Binding-site contacts:
Ligand atom O2 contacts residue LEU42 of chain 1.C at 3.9 Å.
Ligand atom C4 contacts residue LEU40 of chain 1.C at 3.9 Å (hydrophobic).
Ligand atom O2 contacts residue ASN88 of chain 1.C at 3.1 Å (h-bond).
Ligand atom N1 contacts residue TYR87 of chain 1.C at 4.0 Å.
Ligand atom N9 contacts residue LEU40 of chain 1.C at 3.4 Å.
Ligand atom C12 contacts residue LEU40 of chain 1.C at 3.9 Å (hydrophobic).
Ligand atom C8 contacts residue LEU40 of chain 1.C at 4.1 Å (hydrophobic).
Ligand atom O6 contacts residue ILE94 of chain 1.C at 4.0 Å.
Ligand atom C2 contacts residue LEU42 of chain 1.C at 4.0 Å (hydrophobic).
Ligand atom C5 contacts residue VAL35 of chain 1.C at 4.1 Å (hydrophobic).
Ligand atom C13 contacts residue ILE94 of chain 1.C at 3.8 Å (hydrophobic).
Ligand atom N7 contacts residue VAL35 of chain 1.C at 3.6 Å.
Ligand atom C13 contacts residue PHE31 of chain 1.C at 4.0 Å (hydrophobic).
Ligand atom O6 contacts residue TYR45 of chain 1.C at 4.0 Å.
Ligand atom N3 contacts residue ILE94 of chain 1.C at 4.3 Å.
Ligand atom O6 contacts residue TYR87 of chain 1.C at 4.3 Å.
Ligand atom C8 contacts residue VAL35 of chain 1.C at 4.2 Å (hydrophobic).
Ligand atom O6 contacts residue ASN88 of chain 1.C at 3.0 Å (h-bond).
Ligand atom N3 contacts residue ASN88 of chain 1.C at 4.5 Å.
Ligand atom N9 contacts residue ILE94 of chain 1.C at 4.1 Å.
Ligand atom C12 contacts residue LEU42 of chain 1.C at 4.4 Å (hydrophobic).
Ligand atom C6 contacts residue ILE94 of chain 1.C at 3.6 Å (hydrophobic).
Ligand atom C2 contacts residue ILE94 of chain 1.C at 4.5 Å (hydrophobic).
Ligand atom C8 contacts residue PRO30 of chain 1.C at 3.2 Å (hydrophobic).
Ligand atom N7 contacts residue ILE94 of chain 1.C at 3.5 Å.
Ligand atom N1 contacts residue LEU42 of chain 1.C at 4.4 Å.
Ligand atom N9 contacts residue PRO30 of chain 1.C at 4.3 Å.
Ligand atom C8 contacts residue ILE94 of chain 1.C at 3.9 Å (hydrophobic).
Ligand atom N3 contacts residue LEU40 of chain 1.C at 4.2 Å.
Ligand atom C4 contacts residue ILE94 of chain 1.C at 3.7 Å (hydrophobic).
Ligand atom C5 contacts residue ILE94 of chain 1.C at 3.3 Å (hydrophobic).
Ligand atom C2 contacts residue ASN88 of chain 1.C at 3.2 Å.
Ligand atom C13 contacts residue VAL35 of chain 1.C at 3.4 Å (hydrophobic).
Ligand atom C6 contacts residue ASN88 of chain 1.C at 3.5 Å.
Ligand atom O6 contacts residue CYS84 of chain 1.C at 4.3 Å.
Ligand atom N1 contacts residue ASN88 of chain 1.C at 2.7 Å (h-bond).
Ligand atom N1 contacts residue ILE94 of chain 1.C at 4.1 Å.
Ligand atom N3 contacts residue LEU42 of chain 1.C at 4.1 Å.
Ligand atom N7 contacts residue PRO30 of chain 1.C at 3.7 Å.
Ligand atom C13 contacts residue PRO30 of chain 1.C at 3.5 Å (hydrophobic).

Sequence of chain 1.C:
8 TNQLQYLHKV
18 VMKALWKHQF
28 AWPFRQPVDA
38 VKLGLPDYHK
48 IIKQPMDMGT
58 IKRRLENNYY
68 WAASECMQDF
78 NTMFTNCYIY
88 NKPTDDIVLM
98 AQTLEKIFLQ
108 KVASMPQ

A small-molecule ligand and the protein it binds are described below.
Small molecule (SMILES): Cn1cnc2c1c(=O)[nH]c(=O)n2C